Binding-site contacts:
Ligand atom O7 contacts residue ASN339 of chain 1.A at 3.1 Å (h-bond).
Ligand atom C7 contacts residue GLN340 of chain 1.A at 4.4 Å.
Ligand atom C3 contacts residue ASN339 of chain 1.A at 3.9 Å.
Ligand atom C1 contacts residue ASN339 of chain 1.A at 1.5 Å.
Ligand atom C5 contacts residue ASN339 of chain 1.A at 3.8 Å.
Ligand atom C7 contacts residue ASN339 of chain 1.A at 3.2 Å.
Ligand atom C8 contacts residue ASN369 of chain 1.A at 4.2 Å.
Ligand atom C4 contacts residue ASN339 of chain 1.A at 4.3 Å.
Ligand atom N2 contacts residue ASN339 of chain 1.A at 2.9 Å (h-bond).
Ligand atom C1 contacts residue ARG444 of chain 1.A at 4.3 Å.
Ligand atom C8 contacts residue GLN340 of chain 1.A at 3.8 Å.
Ligand atom N2 contacts residue GLN340 of chain 1.A at 4.3 Å.
Ligand atom C2 contacts residue ASN339 of chain 1.A at 2.5 Å.
Ligand atom O5 contacts residue ASN339 of chain 1.A at 2.5 Å (h-bond).
Ligand atom O5 contacts residue ARG444 of chain 1.A at 4.4 Å.
Ligand atom C8 contacts residue ASN339 of chain 1.A at 3.5 Å.

A protein and the small-molecule ligand that binds it are described below.
Small molecule (SMILES): CC(=O)N[C@@H]1[C@@H](O)[C@H](O)[C@@H](CO)O[C@H]1O

Sequence of chain 1.A:
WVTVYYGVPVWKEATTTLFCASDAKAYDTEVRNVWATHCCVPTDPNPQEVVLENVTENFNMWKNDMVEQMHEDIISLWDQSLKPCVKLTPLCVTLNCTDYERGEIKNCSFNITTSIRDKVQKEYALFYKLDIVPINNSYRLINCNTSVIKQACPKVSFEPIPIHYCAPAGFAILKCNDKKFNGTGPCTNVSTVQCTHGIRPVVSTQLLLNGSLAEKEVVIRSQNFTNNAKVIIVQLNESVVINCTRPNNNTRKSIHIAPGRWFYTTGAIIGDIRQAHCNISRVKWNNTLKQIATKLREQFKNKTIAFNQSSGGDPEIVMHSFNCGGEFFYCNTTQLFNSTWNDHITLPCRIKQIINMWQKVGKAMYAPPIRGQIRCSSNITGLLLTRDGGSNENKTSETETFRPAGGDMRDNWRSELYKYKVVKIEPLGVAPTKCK